Sequence of chain 1.B:
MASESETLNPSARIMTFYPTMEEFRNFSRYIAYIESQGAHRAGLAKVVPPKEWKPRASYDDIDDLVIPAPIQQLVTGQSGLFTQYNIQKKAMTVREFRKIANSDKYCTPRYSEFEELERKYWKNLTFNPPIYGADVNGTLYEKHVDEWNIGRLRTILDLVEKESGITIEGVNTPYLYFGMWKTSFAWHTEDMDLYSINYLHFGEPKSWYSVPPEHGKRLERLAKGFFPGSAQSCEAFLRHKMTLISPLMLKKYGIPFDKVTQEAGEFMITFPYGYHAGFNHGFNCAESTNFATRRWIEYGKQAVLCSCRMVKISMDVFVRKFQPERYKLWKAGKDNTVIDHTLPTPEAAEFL

Binding-site contacts:
Ligand atom C contacts residue EDO1 of chain 1.T at 3.9 Å.
Ligand atom C1 contacts residue HIS189 of chain 1.B at 3.3 Å.
Ligand atom N2 contacts residue HIS189 of chain 1.B at 3.2 Å (h-bond).
Ligand atom C5 contacts residue ASN199 of chain 1.B at 4.0 Å.
Ligand atom C2 contacts residue TYR178 of chain 1.B at 3.6 Å (hydrophobic).
Ligand atom C8 contacts residue PHE186 of chain 1.B at 3.5 Å (hydrophobic).
Ligand atom N contacts residue GLU191 of chain 1.B at 2.8 Å (salt-bridge).
Ligand atom C contacts residue GLU191 of chain 1.B at 3.5 Å.
Ligand atom O1 contacts residue ASN199 of chain 1.B at 3.8 Å.
Ligand atom C1 contacts residue ZN1 of chain 1.Q at 3.0 Å.
Ligand atom N1 contacts residue HIS189 of chain 1.B at 2.9 Å (h-bond).
Ligand atom C4 contacts residue HIS277 of chain 1.B at 3.6 Å.
Ligand atom C contacts residue ZN1 of chain 1.Q at 3.3 Å.
Ligand atom C2 contacts residue EDO1 of chain 1.T at 4.1 Å.
Ligand atom N1 contacts residue GLU191 of chain 1.B at 3.2 Å (salt-bridge).
Ligand atom C3 contacts residue ZN1 of chain 1.Q at 3.0 Å.
Ligand atom C4 contacts residue ZN1 of chain 1.Q at 3.1 Å.
Ligand atom N1 contacts residue EDO1 of chain 1.T at 3.8 Å.
Ligand atom C4 contacts residue TRP209 of chain 1.B at 3.6 Å (hydrophobic).
Ligand atom O1 contacts residue LYS207 of chain 1.B at 2.8 Å (salt-bridge).
Ligand atom C5 contacts residue TRP209 of chain 1.B at 3.7 Å (hydrophobic).
Ligand atom O contacts residue PHE186 of chain 1.B at 3.6 Å.
Ligand atom N2 contacts residue ZN1 of chain 1.Q at 2.1 Å.
Ligand atom O contacts residue TYR178 of chain 1.B at 3.7 Å.
Ligand atom C3 contacts residue HIS189 of chain 1.B at 3.6 Å.
Ligand atom C5 contacts residue PHE186 of chain 1.B at 3.5 Å (hydrophobic).
Ligand atom O1 contacts residue TYR133 of chain 1.B at 3.2 Å (h-bond).
Ligand atom C7 contacts residue PHE186 of chain 1.B at 3.9 Å (hydrophobic).
Ligand atom C1 contacts residue EDO1 of chain 1.T at 3.9 Å.
Ligand atom C6 contacts residue PHE186 of chain 1.B at 3.5 Å (hydrophobic).
Ligand atom C8 contacts residue TYR133 of chain 1.B at 3.3 Å (hydrophobic).
Ligand atom O contacts residue TYR133 of chain 1.B at 2.6 Å (h-bond).
Ligand atom N contacts residue HIS189 of chain 1.B at 3.9 Å.
Ligand atom C contacts residue HIS189 of chain 1.B at 3.5 Å.
Ligand atom C4 contacts residue PHE186 of chain 1.B at 3.6 Å (hydrophobic).
Ligand atom O1 contacts residue PHE186 of chain 1.B at 3.7 Å.
Ligand atom N2 contacts residue HIS277 of chain 1.B at 3.4 Å (h-bond).
Ligand atom N contacts residue ZN1 of chain 1.Q at 3.8 Å.
Ligand atom N1 contacts residue ZN1 of chain 1.Q at 2.2 Å.
Ligand atom C8 contacts residue LYS207 of chain 1.B at 3.9 Å.

A small-molecule ligand and the protein it binds are described below.
Small molecule (SMILES): Nc1nc(-c2cc(C(=O)O)ccn2)cs1